Binding-site contacts:
Ligand atom N6 contacts residue ALA57 of chain 1.A at 3.4 Å.
Ligand atom C2' contacts residue SER112 of chain 1.A at 4.1 Å.
Ligand atom C6 contacts residue GLU106 of chain 1.A at 4.0 Å.
Ligand atom C2' contacts residue LEU167 of chain 1.A at 4.0 Å (hydrophobic).
Ligand atom N7 contacts residue LEU167 of chain 1.A at 3.7 Å.
Ligand atom C2 contacts residue TYR107 of chain 1.A at 4.0 Å (hydrophobic).
Ligand atom O3' contacts residue LEU31 of chain 1.A at 4.0 Å.
Ligand atom O2' contacts residue SER112 of chain 1.A at 3.4 Å (h-bond).
Ligand atom N1 contacts residue ALA108 of chain 1.A at 3.1 Å (h-bond).
Ligand atom N6 contacts residue TYR107 of chain 1.A at 4.1 Å.
Ligand atom C2 contacts residue LEU31 of chain 1.A at 3.8 Å (hydrophobic).
Ligand atom O5' contacts residue VAL39 of chain 1.A at 3.7 Å.
Ligand atom N6 contacts residue ILE89 of chain 1.A at 3.9 Å.
Ligand atom O4' contacts residue GLY32 of chain 1.A at 4.1 Å.
Ligand atom N9 contacts residue LEU167 of chain 1.A at 3.8 Å.
Ligand atom C5 contacts residue LEU167 of chain 1.A at 3.6 Å (hydrophobic).
Ligand atom N3 contacts residue LEU167 of chain 1.A at 4.0 Å.
Ligand atom N7 contacts residue VAL39 of chain 1.A at 3.8 Å.
Ligand atom N3 contacts residue LEU31 of chain 1.A at 3.8 Å.
Ligand atom N9 contacts residue VAL39 of chain 1.A at 3.9 Å.
Ligand atom C6 contacts residue ALA57 of chain 1.A at 3.7 Å (hydrophobic).
Ligand atom C2 contacts residue ALA108 of chain 1.A at 3.2 Å (hydrophobic).
Ligand atom C1' contacts residue LEU31 of chain 1.A at 4.1 Å (hydrophobic).
Ligand atom C8 contacts residue LEU167 of chain 1.A at 4.0 Å (hydrophobic).
Ligand atom C6 contacts residue LEU167 of chain 1.A at 3.7 Å (hydrophobic).
Ligand atom C4 contacts residue LEU167 of chain 1.A at 3.6 Å (hydrophobic).
Ligand atom C5 contacts residue VAL39 of chain 1.A at 4.0 Å (hydrophobic).
Ligand atom N6 contacts residue LEU167 of chain 1.A at 3.7 Å.
Ligand atom O2' contacts residue GLY111 of chain 1.A at 3.8 Å.
Ligand atom N1 contacts residue TYR107 of chain 1.A at 4.0 Å.
Ligand atom C6 contacts residue ALA108 of chain 1.A at 4.0 Å (hydrophobic).
Ligand atom N6 contacts residue ALA108 of chain 1.A at 3.9 Å.
Ligand atom N1 contacts residue ALA57 of chain 1.A at 3.9 Å.
Ligand atom C8 contacts residue VAL39 of chain 1.A at 3.7 Å (hydrophobic).
Ligand atom N1 contacts residue GLU106 of chain 1.A at 4.1 Å.
Ligand atom N6 contacts residue VAL105 of chain 1.A at 3.7 Å.
Ligand atom C4 contacts residue VAL39 of chain 1.A at 4.1 Å (hydrophobic).
Ligand atom O4' contacts residue VAL39 of chain 1.A at 3.9 Å.
Ligand atom N3 contacts residue ALA108 of chain 1.A at 4.1 Å.
Ligand atom N6 contacts residue GLU106 of chain 1.A at 2.7 Å (salt-bridge).

This protein binds this small molecule.
Small molecule (SMILES): Nc1ncnc2c1ncn2[C@@H]1O[C@H](CO)[C@@H](O)[C@H]1O

Sequence of chain 1.A:
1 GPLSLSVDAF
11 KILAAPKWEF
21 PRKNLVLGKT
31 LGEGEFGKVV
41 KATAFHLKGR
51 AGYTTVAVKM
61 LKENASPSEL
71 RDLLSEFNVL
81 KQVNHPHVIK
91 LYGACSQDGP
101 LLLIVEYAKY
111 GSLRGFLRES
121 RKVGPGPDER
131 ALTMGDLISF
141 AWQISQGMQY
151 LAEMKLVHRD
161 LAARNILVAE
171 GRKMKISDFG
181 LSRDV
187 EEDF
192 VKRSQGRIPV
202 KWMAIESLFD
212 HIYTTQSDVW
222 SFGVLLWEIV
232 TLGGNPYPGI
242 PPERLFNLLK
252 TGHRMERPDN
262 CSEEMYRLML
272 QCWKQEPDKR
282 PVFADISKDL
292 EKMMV